Binding-site contacts:
Ligand atom N1 contacts residue GLY112 of chain 46.C at 2.9 Å (h-bond).
Ligand atom C6 contacts residue VAL94 of chain 46.C at 1.8 Å (hydrophobic).
Ligand atom OP2 contacts residue ASN133 of chain 46.C at 2.5 Å.
Ligand atom C4 contacts residue GLY113 of chain 46.C at 1.2 Å.
Ligand atom O2' contacts residue TRP95 of chain 46.C at 2.5 Å.
Ligand atom N3 contacts residue GLY113 of chain 46.C at 2.1 Å.
Ligand atom N3 contacts residue LEU93 of chain 46.C at 1.6 Å (h-bond).
Ligand atom O4 contacts residue VAL107 of chain 46.C at 1.8 Å.
Ligand atom C4 contacts residue VAL94 of chain 46.C at 2.8 Å (hydrophobic).
Ligand atom C5 contacts residue GLY112 of chain 46.C at 2.6 Å.
Ligand atom C2 contacts residue LEU93 of chain 46.C at 2.0 Å (hydrophobic).
Ligand atom O4 contacts residue LEU114 of chain 46.C at 2.8 Å (h-bond).
Ligand atom C2 contacts residue GLY113 of chain 46.C at 2.8 Å.
Ligand atom C6 contacts residue GLY112 of chain 46.C at 2.2 Å.
Ligand atom C6 contacts residue GLY113 of chain 46.C at 1.8 Å.
Ligand atom C1' contacts residue VAL94 of chain 46.C at 2.6 Å (hydrophobic).
Ligand atom C4 contacts residue VAL107 of chain 46.C at 2.6 Å (hydrophobic).
Ligand atom O4' contacts residue VAL94 of chain 46.C at 2.7 Å.
Ligand atom N1 contacts residue GLY113 of chain 46.C at 2.8 Å.
Ligand atom C4 contacts residue LEU114 of chain 46.C at 2.8 Å (hydrophobic).
Ligand atom O2 contacts residue VAL94 of chain 46.C at 1.5 Å.
Ligand atom C1' contacts residue TRP95 of chain 46.C at 2.4 Å (hydrophobic).
Ligand atom O4 contacts residue GLY113 of chain 46.C at 2.0 Å.
Ligand atom C5 contacts residue GLY113 of chain 46.C at 1.2 Å.
Ligand atom C5 contacts residue VAL94 of chain 46.C at 2.5 Å (hydrophobic).
Ligand atom N1 contacts residue VAL94 of chain 46.C at 1.9 Å.
Ligand atom O3' contacts residue GLU131 of chain 46.C at 2.8 Å (salt-bridge).
Ligand atom N3 contacts residue LEU114 of chain 46.C at 2.9 Å (h-bond).
Ligand atom C4 contacts residue LEU93 of chain 46.C at 2.9 Å (hydrophobic).
Ligand atom N3 contacts residue VAL94 of chain 46.C at 2.3 Å.
Ligand atom OP1 contacts residue ASN136 of chain 46.C at 2.4 Å (h-bond).
Ligand atom C2 contacts residue VAL94 of chain 46.C at 1.7 Å (hydrophobic).
Ligand atom C4' contacts residue TRP95 of chain 46.C at 3.0 Å (hydrophobic).
Ligand atom O2 contacts residue LEU93 of chain 46.C at 1.9 Å (h-bond).
Ligand atom N3 contacts residue VAL107 of chain 46.C at 2.9 Å.
Ligand atom O4 contacts residue GLU131 of chain 46.C at 2.6 Å (salt-bridge).
Ligand atom C6 contacts residue TYR111 of chain 46.C at 3.1 Å (hydrophobic).
Ligand atom O4' contacts residue TRP95 of chain 46.C at 2.8 Å (h-bond).
Ligand atom C5 contacts residue THR110 of chain 46.C at 2.9 Å.
Ligand atom O5' contacts residue ASN133 of chain 46.C at 2.9 Å (h-bond).

A protein and the small-molecule ligand that binds it are described below.
Small molecule (SMILES): O=c1ccn([C@@H]2O[C@H](CO[P](=O)(O)O[C@H]3[C@@H](O)[C@H](n4ccc(=O)[nH]c4=O)O[C@@H]3COP(=O)(O)O)[C@@H](O)[C@H]2O)c(=O)[nH]1

Sequence of chain 47.C:
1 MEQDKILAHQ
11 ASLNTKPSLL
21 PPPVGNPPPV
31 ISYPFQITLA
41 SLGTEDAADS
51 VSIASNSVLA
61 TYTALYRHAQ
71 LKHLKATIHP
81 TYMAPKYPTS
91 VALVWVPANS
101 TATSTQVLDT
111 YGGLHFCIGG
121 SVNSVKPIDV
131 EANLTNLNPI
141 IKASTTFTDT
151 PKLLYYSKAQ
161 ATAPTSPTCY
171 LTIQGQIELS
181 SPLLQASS

Sequence of chain 46.D:
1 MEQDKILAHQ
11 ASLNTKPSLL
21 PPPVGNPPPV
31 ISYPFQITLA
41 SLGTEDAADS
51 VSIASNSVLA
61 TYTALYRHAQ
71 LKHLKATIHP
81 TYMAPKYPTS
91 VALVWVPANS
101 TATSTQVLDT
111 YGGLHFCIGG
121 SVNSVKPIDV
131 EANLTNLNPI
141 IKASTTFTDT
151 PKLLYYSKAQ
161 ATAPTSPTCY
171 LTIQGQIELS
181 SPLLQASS

Sequence of chain 46.C:
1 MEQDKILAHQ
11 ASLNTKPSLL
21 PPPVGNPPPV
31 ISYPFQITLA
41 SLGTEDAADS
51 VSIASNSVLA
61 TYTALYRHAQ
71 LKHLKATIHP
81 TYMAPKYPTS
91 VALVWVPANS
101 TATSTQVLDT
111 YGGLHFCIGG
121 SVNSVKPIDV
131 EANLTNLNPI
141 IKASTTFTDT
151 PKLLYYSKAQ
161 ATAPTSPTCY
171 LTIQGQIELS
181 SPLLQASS